Sequence of chain 1.A:
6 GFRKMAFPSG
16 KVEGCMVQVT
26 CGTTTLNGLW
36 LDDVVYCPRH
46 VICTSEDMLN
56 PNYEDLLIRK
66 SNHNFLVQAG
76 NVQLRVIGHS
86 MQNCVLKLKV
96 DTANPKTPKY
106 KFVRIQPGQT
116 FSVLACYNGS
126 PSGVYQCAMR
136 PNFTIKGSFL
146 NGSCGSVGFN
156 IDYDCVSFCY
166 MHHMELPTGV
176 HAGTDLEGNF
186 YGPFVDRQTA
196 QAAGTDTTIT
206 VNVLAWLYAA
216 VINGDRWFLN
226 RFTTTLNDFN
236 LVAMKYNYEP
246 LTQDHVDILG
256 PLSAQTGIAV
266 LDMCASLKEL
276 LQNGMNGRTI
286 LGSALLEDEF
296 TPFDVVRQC

The small molecule below binds the protein below.
Small molecule (SMILES): CC(C)C[C@H](NC(=O)OC1CC2(C1)CN(C(=O)Cc1ccccc1)C2)C(=O)N[C@@H](C[C@@H]1CCNC1=O)[C@H](O)S(=O)(=O)O

Binding-site contacts:
Ligand atom C28 contacts residue FN21 of chain 1.C at 3.0 Å.
Ligand atom C08 contacts residue FN21 of chain 1.C at 0.3 Å.
Ligand atom C37 contacts residue FN21 of chain 1.C at 1.3 Å.
Ligand atom C16 contacts residue FN21 of chain 1.C at 0.1 Å.
Ligand atom N03 contacts residue FN21 of chain 1.C at 0.5 Å (h-bond).
Ligand atom N10 contacts residue CYS149 of chain 1.A at 3.0 Å (h-bond).
Ligand atom O22 contacts residue GLN193 of chain 1.A at 2.7 Å (h-bond).
Ligand atom C11 contacts residue CYS149 of chain 1.A at 2.7 Å (hydrophobic).
Ligand atom N03 contacts residue GLN193 of chain 1.A at 2.8 Å (h-bond).
Ligand atom O21 contacts residue FN21 of chain 1.C at 0.5 Å (h-bond).
Ligand atom O20 contacts residue FN21 of chain 1.C at 1.3 Å.
Ligand atom C23 contacts residue FN21 of chain 1.C at 1.0 Å.
Ligand atom C28 contacts residue GLU170 of chain 1.A at 3.1 Å.
Ligand atom C12 contacts residue FN21 of chain 1.C at 0.1 Å.
Ligand atom N10 contacts residue HIS168 of chain 1.A at 2.9 Å (h-bond).
Ligand atom C19 contacts residue CYS149 of chain 1.A at 1.8 Å (hydrophobic).
Ligand atom C09 contacts residue FN21 of chain 1.C at 0.1 Å.
Ligand atom C24 contacts residue FN21 of chain 1.C at 0.8 Å.
Ligand atom C13 contacts residue FN21 of chain 1.C at 0.1 Å.
Ligand atom C19 contacts residue FN21 of chain 1.C at 0.2 Å.
Ligand atom N27 contacts residue FN21 of chain 1.C at 1.7 Å.
Ligand atom O18 contacts residue HIS167 of chain 1.A at 2.9 Å (h-bond).
Ligand atom C07 contacts residue FN21 of chain 1.C at 0.6 Å.
Ligand atom C04 contacts residue FN21 of chain 1.C at 0.2 Å.
Ligand atom O01 contacts residue FN21 of chain 1.C at 0.7 Å (h-bond).
Ligand atom C11 contacts residue FN21 of chain 1.C at 0.0 Å.
Ligand atom C38 contacts residue FN21 of chain 1.C at 1.3 Å.
Ligand atom C02 contacts residue FN21 of chain 1.C at 0.6 Å.
Ligand atom O22 contacts residue FN21 of chain 1.C at 0.9 Å (h-bond).
Ligand atom C25 contacts residue FN21 of chain 1.C at 0.0 Å.
Ligand atom O20 contacts residue CYS149 of chain 1.A at 2.6 Å (h-bond).
Ligand atom C14 contacts residue FN21 of chain 1.C at 0.1 Å.
Ligand atom O20 contacts residue HIS45 of chain 1.A at 3.0 Å (h-bond).
Ligand atom C06 contacts residue FN21 of chain 1.C at 0.4 Å.
Ligand atom O18 contacts residue FN21 of chain 1.C at 0.1 Å (h-bond).
Ligand atom C17 contacts residue FN21 of chain 1.C at 0.1 Å.
Ligand atom N10 contacts residue FN21 of chain 1.C at 0.2 Å (h-bond).
Ligand atom N15 contacts residue FN21 of chain 1.C at 0.1 Å (h-bond).
Ligand atom C05 contacts residue FN21 of chain 1.C at 0.4 Å.
Ligand atom C26 contacts residue FN21 of chain 1.C at 1.4 Å.